Sequence of chain 1.A:
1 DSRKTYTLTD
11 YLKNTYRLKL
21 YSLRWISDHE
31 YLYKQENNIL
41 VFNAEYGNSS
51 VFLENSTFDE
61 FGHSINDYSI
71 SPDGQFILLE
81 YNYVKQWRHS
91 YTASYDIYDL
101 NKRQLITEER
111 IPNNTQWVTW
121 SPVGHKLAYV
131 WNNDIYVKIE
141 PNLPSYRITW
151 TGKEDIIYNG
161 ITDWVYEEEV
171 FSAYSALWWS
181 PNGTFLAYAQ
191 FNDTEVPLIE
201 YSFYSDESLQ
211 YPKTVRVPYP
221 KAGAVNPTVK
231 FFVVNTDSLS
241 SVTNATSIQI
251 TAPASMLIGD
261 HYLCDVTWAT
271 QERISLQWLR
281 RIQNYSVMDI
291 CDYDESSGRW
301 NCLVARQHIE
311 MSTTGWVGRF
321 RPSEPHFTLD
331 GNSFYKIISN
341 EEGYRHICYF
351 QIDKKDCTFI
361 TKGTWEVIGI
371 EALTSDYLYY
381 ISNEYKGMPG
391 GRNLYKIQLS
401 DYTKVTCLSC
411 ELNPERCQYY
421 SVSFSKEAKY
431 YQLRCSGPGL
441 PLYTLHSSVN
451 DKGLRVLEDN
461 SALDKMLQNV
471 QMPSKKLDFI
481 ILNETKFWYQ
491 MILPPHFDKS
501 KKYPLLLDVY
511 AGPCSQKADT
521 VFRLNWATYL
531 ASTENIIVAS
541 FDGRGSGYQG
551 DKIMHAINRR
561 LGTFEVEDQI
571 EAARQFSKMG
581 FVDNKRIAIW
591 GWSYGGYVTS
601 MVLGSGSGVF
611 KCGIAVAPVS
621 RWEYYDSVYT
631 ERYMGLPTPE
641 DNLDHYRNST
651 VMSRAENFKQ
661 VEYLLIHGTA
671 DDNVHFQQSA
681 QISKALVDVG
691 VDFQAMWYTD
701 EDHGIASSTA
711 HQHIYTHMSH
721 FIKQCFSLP

This protein binds this small molecule.
Small molecule (SMILES): CC(=O)N[C@H]1[C@H](O[C@H]2[C@H](O)[C@@H](NC(C)=O)CO[C@@H]2CO)O[C@H](CO)[C@@H](O)[C@@H]1O

Binding-site contacts:
Ligand atom C8 contacts residue PRO112 of chain 1.A at 3.8 Å (hydrophobic).
Ligand atom C4 contacts residue ASN113 of chain 1.A at 4.2 Å.
Ligand atom O7 contacts residue ASN113 of chain 1.A at 3.0 Å (h-bond).
Ligand atom C8 contacts residue ARG110 of chain 1.A at 3.8 Å.
Ligand atom N2 contacts residue ARG110 of chain 1.A at 4.3 Å.
Ligand atom O6 contacts residue ARG110 of chain 1.A at 4.1 Å.
Ligand atom C1 contacts residue ASN113 of chain 1.A at 1.4 Å.
Ligand atom C3 contacts residue ARG110 of chain 1.A at 4.5 Å.
Ligand atom N2 contacts residue ASN113 of chain 1.A at 2.7 Å (h-bond).
Ligand atom O5 contacts residue ASN113 of chain 1.A at 2.4 Å (h-bond).
Ligand atom C3 contacts residue ASN113 of chain 1.A at 3.7 Å.
Ligand atom C7 contacts residue PRO112 of chain 1.A at 4.4 Å (hydrophobic).
Ligand atom C8 contacts residue ILE111 of chain 1.A at 3.5 Å (hydrophobic).
Ligand atom C5 contacts residue ASN113 of chain 1.A at 3.7 Å.
Ligand atom O3 contacts residue ARG110 of chain 1.A at 3.4 Å (salt-bridge).
Ligand atom C7 contacts residue ASN113 of chain 1.A at 3.1 Å.
Ligand atom O7 contacts residue PRO112 of chain 1.A at 4.3 Å.
Ligand atom C2 contacts residue ASN113 of chain 1.A at 2.2 Å.
Ligand atom C8 contacts residue ASN113 of chain 1.A at 4.3 Å.